Binding-site contacts:
Ligand atom C3 contacts residue LEU104 of chain 1.A at 3.8 Å (hydrophobic).
Ligand atom C12 contacts residue PHE135 of chain 1.A at 3.8 Å (hydrophobic).
Ligand atom C12 contacts residue ASN48 of chain 1.A at 3.9 Å.
Ligand atom N2 contacts residue THR181 of chain 1.A at 3.9 Å.
Ligand atom C21 contacts residue LEU104 of chain 1.A at 3.7 Å (hydrophobic).
Ligand atom C6 contacts residue PHE135 of chain 1.A at 3.8 Å (hydrophobic).
Ligand atom C contacts residue GLY132 of chain 1.A at 3.5 Å.
Ligand atom C14 contacts residue MET95 of chain 1.A at 3.7 Å (hydrophobic).
Ligand atom C22 contacts residue LYS55 of chain 1.A at 3.6 Å.
Ligand atom C16 contacts residue MET95 of chain 1.A at 3.8 Å (hydrophobic).
Ligand atom C19 contacts residue LEU104 of chain 1.A at 3.8 Å (hydrophobic).
Ligand atom C10 contacts residue TRP159 of chain 1.A at 3.5 Å (hydrophobic).
Ligand atom C22 contacts residue LEU104 of chain 1.A at 3.9 Å (hydrophobic).
Ligand atom O2 contacts residue THR181 of chain 1.A at 3.4 Å (h-bond).
Ligand atom C11 contacts residue MET95 of chain 1.A at 3.8 Å (hydrophobic).
Ligand atom CL contacts residue THR181 of chain 1.A at 3.6 Å.
Ligand atom CL contacts residue VAL183 of chain 1.A at 3.3 Å.
Ligand atom C24 contacts residue ASP90 of chain 1.A at 3.8 Å.
Ligand atom C20 contacts residue LYS55 of chain 1.A at 3.9 Å.
Ligand atom O2 contacts residue ASP90 of chain 1.A at 3.9 Å.
Ligand atom O2 contacts residue ALA52 of chain 1.A at 3.4 Å.
Ligand atom C contacts residue LEU104 of chain 1.A at 3.9 Å (hydrophobic).
Ligand atom C9 contacts residue LEU104 of chain 1.A at 3.7 Å (hydrophobic).
Ligand atom C21 contacts residue LYS55 of chain 1.A at 3.3 Å.
Ligand atom O1 contacts residue LEU104 of chain 1.A at 3.5 Å.
Ligand atom N2 contacts residue ASP90 of chain 1.A at 2.9 Å (salt-bridge).
Ligand atom C1 contacts residue LEU104 of chain 1.A at 3.9 Å (hydrophobic).
Ligand atom C13 contacts residue MET95 of chain 1.A at 3.6 Å (hydrophobic).
Ligand atom C20 contacts residue LEU104 of chain 1.A at 3.6 Å (hydrophobic).
Ligand atom C9 contacts residue LEU100 of chain 1.A at 3.9 Å (hydrophobic).
Ligand atom N1 contacts residue LEU104 of chain 1.A at 3.9 Å.
Ligand atom C23 contacts residue ASP99 of chain 1.A at 3.9 Å.
Ligand atom N2 contacts residue SER49 of chain 1.A at 3.8 Å.
Ligand atom O contacts residue TYR136 of chain 1.A at 2.7 Å (h-bond).
Ligand atom C17 contacts residue LEU104 of chain 1.A at 3.7 Å (hydrophobic).
Ligand atom N2 contacts residue ASN48 of chain 1.A at 3.9 Å.
Ligand atom N contacts residue LEU104 of chain 1.A at 3.9 Å.
Ligand atom C6 contacts residue TYR136 of chain 1.A at 3.4 Å (hydrophobic).
Ligand atom O contacts residue GOL1 of chain 1.C at 3.6 Å (h-bond).
Ligand atom C5 contacts residue TYR136 of chain 1.A at 3.4 Å (hydrophobic).

The protein below binds the small molecule below.
Small molecule (SMILES): Cc1c2c(n3c1CCN(Cc1ccco1)c1cc(C(N)=O)c(Cl)cc1-3)CC(C)(C)CC2=O

Sequence of chain 1.A:
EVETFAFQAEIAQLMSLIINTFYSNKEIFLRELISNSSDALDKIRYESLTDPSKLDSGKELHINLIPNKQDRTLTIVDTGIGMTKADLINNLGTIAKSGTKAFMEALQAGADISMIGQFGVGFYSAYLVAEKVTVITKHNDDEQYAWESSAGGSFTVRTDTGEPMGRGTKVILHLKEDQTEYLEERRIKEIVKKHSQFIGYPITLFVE